A small-molecule ligand and the protein it binds are described below.
Small molecule (SMILES): CC(C)(CCCCCCN=C=S)c1cc(O)c2c(c1)OC(C)(C)[C@@H]1CC[C@@H](CO)C[C@@H]21

Sequence of chain 1.D:
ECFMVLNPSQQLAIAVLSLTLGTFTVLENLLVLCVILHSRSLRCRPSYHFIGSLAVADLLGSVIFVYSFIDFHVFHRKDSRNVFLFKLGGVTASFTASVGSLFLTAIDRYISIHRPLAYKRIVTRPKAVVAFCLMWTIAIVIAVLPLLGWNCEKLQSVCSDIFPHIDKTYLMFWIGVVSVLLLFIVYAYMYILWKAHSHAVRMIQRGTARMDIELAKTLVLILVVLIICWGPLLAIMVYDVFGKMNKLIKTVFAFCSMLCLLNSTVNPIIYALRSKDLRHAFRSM

Binding-site contacts:
Ligand atom C25 contacts residue LEU320 of chain 1.D at 3.7 Å (hydrophobic).
Ligand atom C16 contacts residue PHE218 of chain 1.D at 3.9 Å (hydrophobic).
Ligand atom C16 contacts residue SER217 of chain 1.D at 3.5 Å.
Ligand atom C26 contacts residue LEU237 of chain 1.D at 3.5 Å (hydrophobic).
Ligand atom C15 contacts residue SER217 of chain 1.D at 3.3 Å.
Ligand atom O2 contacts residue PHE152 of chain 1.D at 3.6 Å.
Ligand atom C11 contacts residue PHE221 of chain 1.D at 3.8 Å (hydrophobic).
Ligand atom S1 contacts residue ILE315 of chain 1.D at 3.8 Å.
Ligand atom O1 contacts residue PHE214 of chain 1.D at 3.9 Å.
Ligand atom C22 contacts residue TRP323 of chain 1.D at 3.5 Å (hydrophobic).
Ligand atom C14 contacts residue PHE221 of chain 1.D at 3.8 Å (hydrophobic).
Ligand atom C1 contacts residue PHE214 of chain 1.D at 3.5 Å (hydrophobic).
Ligand atom S1 contacts residue LEU237 of chain 1.D at 3.7 Å.
Ligand atom C15 contacts residue LEU237 of chain 1.D at 3.7 Å (hydrophobic).
Ligand atom C22 contacts residue THR241 of chain 1.D at 3.6 Å.
Ligand atom S1 contacts residue PRO295 of chain 1.D at 3.7 Å.
Ligand atom C20 contacts residue CYS430 of chain 1.D at 3.8 Å (hydrophobic).
Ligand atom C14 contacts residue PHE152 of chain 1.D at 3.6 Å (hydrophobic).
Ligand atom O2 contacts residue HIS222 of chain 1.D at 3.2 Å (h-bond).
Ligand atom C20 contacts residue LEU403 of chain 1.D at 3.7 Å (hydrophobic).
Ligand atom C3 contacts residue SER427 of chain 1.D at 3.8 Å.
Ligand atom C26 contacts residue TYR319 of chain 1.D at 3.4 Å (hydrophobic).
Ligand atom N1 contacts residue TYR319 of chain 1.D at 3.7 Å.
Ligand atom O2 contacts residue PHE221 of chain 1.D at 3.2 Å.
Ligand atom C19 contacts residue VAL240 of chain 1.D at 3.7 Å (hydrophobic).
Ligand atom O3 contacts residue PHE423 of chain 1.D at 3.1 Å.
Ligand atom S1 contacts residue THR241 of chain 1.D at 3.9 Å.
Ligand atom C19 contacts residue PHE244 of chain 1.D at 3.6 Å (hydrophobic).
Ligand atom C24 contacts residue TRP323 of chain 1.D at 3.8 Å (hydrophobic).
Ligand atom C12 contacts residue PHE221 of chain 1.D at 3.5 Å (hydrophobic).
Ligand atom S1 contacts residue ALA292 of chain 1.D at 3.6 Å.
Ligand atom C10 contacts residue PHE312 of chain 1.D at 3.9 Å (hydrophobic).
Ligand atom C23 contacts residue PHE312 of chain 1.D at 3.6 Å (hydrophobic).
Ligand atom C4 contacts residue SER427 of chain 1.D at 3.6 Å.
Ligand atom N1 contacts residue THR241 of chain 1.D at 3.7 Å.
Ligand atom C6 contacts residue PHE214 of chain 1.D at 3.6 Å (hydrophobic).
Ligand atom C24 contacts residue LEU320 of chain 1.D at 3.9 Å (hydrophobic).
Ligand atom S1 contacts residue TYR319 of chain 1.D at 3.5 Å.
Ligand atom O3 contacts residue SER427 of chain 1.D at 3.2 Å.
Ligand atom C26 contacts residue THR241 of chain 1.D at 3.5 Å.